A small-molecule ligand and the protein it binds are described below.
Small molecule (SMILES): CC(=O)N[C@@H]1[C@@H](O)[C@H](O)[C@@H](CO)O[C@H]1O

Sequence of chain 2.B:
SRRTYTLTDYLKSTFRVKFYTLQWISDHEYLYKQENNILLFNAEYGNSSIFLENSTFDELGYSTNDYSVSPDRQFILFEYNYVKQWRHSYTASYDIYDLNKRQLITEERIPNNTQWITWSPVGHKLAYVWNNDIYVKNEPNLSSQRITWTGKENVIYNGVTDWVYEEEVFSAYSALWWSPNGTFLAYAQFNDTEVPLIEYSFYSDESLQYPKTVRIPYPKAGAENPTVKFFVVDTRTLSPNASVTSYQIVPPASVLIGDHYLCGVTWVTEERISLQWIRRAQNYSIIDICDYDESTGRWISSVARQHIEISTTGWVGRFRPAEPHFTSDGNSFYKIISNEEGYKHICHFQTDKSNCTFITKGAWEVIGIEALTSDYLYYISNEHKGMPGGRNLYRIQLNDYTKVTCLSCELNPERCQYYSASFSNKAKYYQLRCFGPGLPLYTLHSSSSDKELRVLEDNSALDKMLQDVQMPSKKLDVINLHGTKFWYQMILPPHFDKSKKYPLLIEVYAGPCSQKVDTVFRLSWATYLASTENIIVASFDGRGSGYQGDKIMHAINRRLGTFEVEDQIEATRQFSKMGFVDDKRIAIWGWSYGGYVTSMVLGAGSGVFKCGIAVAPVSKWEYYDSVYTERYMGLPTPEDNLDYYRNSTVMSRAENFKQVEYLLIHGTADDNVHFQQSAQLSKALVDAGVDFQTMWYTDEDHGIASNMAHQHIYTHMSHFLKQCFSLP

Binding-site contacts:
Ligand atom N2 contacts residue ASN47 of chain 1.C at 2.9 Å (h-bond).
Ligand atom O4 contacts residue TYR45 of chain 1.C at 4.4 Å.
Ligand atom C1 contacts residue TYR45 of chain 1.C at 4.1 Å (hydrophobic).
Ligand atom N2 contacts residue ASN42 of chain 1.C at 4.3 Å.
Ligand atom C8 contacts residue LEU40 of chain 1.C at 3.3 Å (hydrophobic).
Ligand atom O6 contacts residue TYR45 of chain 1.C at 4.1 Å.
Ligand atom C7 contacts residue ASN47 of chain 1.C at 3.1 Å.
Ligand atom C4 contacts residue ASN47 of chain 1.C at 4.2 Å.
Ligand atom C3 contacts residue ASN47 of chain 1.C at 3.8 Å.
Ligand atom C1 contacts residue ASN47 of chain 1.C at 1.4 Å.
Ligand atom O7 contacts residue ASN47 of chain 1.C at 3.3 Å (h-bond).
Ligand atom C8 contacts residue SER48 of chain 1.C at 4.1 Å.
Ligand atom C7 contacts residue SER49 of chain 1.C at 3.8 Å.
Ligand atom C8 contacts residue ASN47 of chain 1.C at 3.7 Å.
Ligand atom C8 contacts residue ASN42 of chain 1.C at 4.0 Å.
Ligand atom O7 contacts residue SER48 of chain 1.C at 3.8 Å.
Ligand atom O5 contacts residue TYR45 of chain 1.C at 4.1 Å.
Ligand atom C8 contacts residue SER49 of chain 1.C at 3.7 Å.
Ligand atom C6 contacts residue MET578 of chain 2.B at 4.0 Å (hydrophobic).
Ligand atom C7 contacts residue SER48 of chain 1.C at 4.5 Å.
Ligand atom O5 contacts residue ASN47 of chain 1.C at 2.4 Å (h-bond).
Ligand atom C2 contacts residue ASN47 of chain 1.C at 2.4 Å.
Ligand atom O7 contacts residue SER49 of chain 1.C at 3.1 Å (h-bond).
Ligand atom C5 contacts residue TYR45 of chain 1.C at 3.7 Å (hydrophobic).
Ligand atom C5 contacts residue ASN47 of chain 1.C at 3.6 Å.
Ligand atom O6 contacts residue MET578 of chain 2.B at 4.2 Å.

Sequence of chain 1.C:
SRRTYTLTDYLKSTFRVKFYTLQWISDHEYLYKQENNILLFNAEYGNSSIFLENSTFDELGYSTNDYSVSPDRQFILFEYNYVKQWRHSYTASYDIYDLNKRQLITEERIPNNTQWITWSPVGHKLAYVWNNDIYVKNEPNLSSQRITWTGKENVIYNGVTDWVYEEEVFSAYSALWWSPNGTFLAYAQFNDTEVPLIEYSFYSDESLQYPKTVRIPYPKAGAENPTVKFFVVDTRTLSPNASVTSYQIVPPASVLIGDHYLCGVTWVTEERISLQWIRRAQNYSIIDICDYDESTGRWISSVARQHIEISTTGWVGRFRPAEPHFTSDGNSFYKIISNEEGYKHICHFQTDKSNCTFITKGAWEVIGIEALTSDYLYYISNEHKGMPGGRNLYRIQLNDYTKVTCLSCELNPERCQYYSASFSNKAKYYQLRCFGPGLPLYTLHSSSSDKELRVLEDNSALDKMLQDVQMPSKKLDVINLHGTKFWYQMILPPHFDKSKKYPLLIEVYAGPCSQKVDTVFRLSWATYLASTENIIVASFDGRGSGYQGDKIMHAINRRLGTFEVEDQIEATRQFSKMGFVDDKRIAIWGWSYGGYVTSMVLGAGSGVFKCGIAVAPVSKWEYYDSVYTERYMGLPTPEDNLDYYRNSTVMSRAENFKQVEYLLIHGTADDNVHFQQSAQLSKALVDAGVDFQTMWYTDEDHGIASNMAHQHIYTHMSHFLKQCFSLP